A small-molecule ligand and the protein it binds are described below.
Small molecule (SMILES): CC(=O)N[C@H]1[C@H](O[C@H]2[C@H](O)[C@@H](NC(C)=O)CO[C@@H]2CO[C@@H]2O[C@@H](C)[C@@H](O)[C@@H](O)[C@@H]2O)O[C@H](CO)[C@@H](O[C@@H]2O[C@H](CO[C@H]3O[C@H](CO)[C@@H](O)[C@H](O)[C@@H]3O[C@@H]3O[C@H](CO)[C@@H](O)[C@H](O)[C@H]3NC(C)=O)[C@@H](O)[C@H](O)[C@@H]2O)[C@@H]1O

Sequence of chain 2.E:
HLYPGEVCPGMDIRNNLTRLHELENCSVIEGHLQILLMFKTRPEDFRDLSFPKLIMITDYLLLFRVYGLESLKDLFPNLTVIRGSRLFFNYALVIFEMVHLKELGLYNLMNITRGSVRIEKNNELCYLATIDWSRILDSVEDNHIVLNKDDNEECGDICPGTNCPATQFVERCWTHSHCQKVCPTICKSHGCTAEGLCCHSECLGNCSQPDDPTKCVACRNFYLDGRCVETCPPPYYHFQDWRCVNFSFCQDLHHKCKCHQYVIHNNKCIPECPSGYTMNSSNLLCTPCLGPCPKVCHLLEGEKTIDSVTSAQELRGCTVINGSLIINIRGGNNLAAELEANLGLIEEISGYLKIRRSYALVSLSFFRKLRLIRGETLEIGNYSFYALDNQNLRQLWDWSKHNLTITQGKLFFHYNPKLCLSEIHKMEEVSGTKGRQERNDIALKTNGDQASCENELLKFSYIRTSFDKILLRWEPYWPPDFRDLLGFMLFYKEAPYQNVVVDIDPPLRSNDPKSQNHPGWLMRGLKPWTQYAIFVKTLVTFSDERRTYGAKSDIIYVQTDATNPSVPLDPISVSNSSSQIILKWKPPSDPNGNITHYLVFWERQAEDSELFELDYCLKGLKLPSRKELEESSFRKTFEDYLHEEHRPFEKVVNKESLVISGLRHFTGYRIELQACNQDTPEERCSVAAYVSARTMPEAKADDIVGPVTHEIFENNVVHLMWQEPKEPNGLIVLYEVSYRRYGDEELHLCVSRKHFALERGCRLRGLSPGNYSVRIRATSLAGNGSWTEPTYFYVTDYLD

Binding-site contacts:
Ligand atom N2 contacts residue ASN397 of chain 2.E at 3.0 Å (h-bond).
Ligand atom O7 contacts residue ASN397 of chain 2.E at 3.4 Å (h-bond).
Ligand atom C2 contacts residue ASN397 of chain 2.E at 2.4 Å.
Ligand atom C5 contacts residue ASN397 of chain 2.E at 3.6 Å.
Ligand atom C7 contacts residue ASN397 of chain 2.E at 3.4 Å.
Ligand atom C1 contacts residue ASN397 of chain 2.E at 1.4 Å.
Ligand atom C4 contacts residue ASN397 of chain 2.E at 4.2 Å.
Ligand atom O7 contacts residue GLU453 of chain 2.E at 4.2 Å.
Ligand atom C8 contacts residue GLY396 of chain 2.E at 4.3 Å.
Ligand atom O5 contacts residue ASN397 of chain 2.E at 2.3 Å (h-bond).
Ligand atom C3 contacts residue ASN397 of chain 2.E at 3.7 Å.